Binding-site contacts:
Ligand atom O9 contacts residue ARG370 of chain 1.C at 2.9 Å (salt-bridge).
Ligand atom C5' contacts residue FAD1 of chain 1.T at 3.6 Å.
Ligand atom C6 contacts residue ARG370 of chain 1.C at 3.7 Å.
Ligand atom C6' contacts residue TRP576 of chain 1.C at 3.7 Å (hydrophobic).
Ligand atom O9 contacts residue TRP576 of chain 1.C at 3.6 Å.
Ligand atom C3 contacts residue ARG370 of chain 1.C at 3.6 Å.
Ligand atom O12 contacts residue PHE191 of chain 1.D at 3.6 Å.
Ligand atom C2 contacts residue ARG370 of chain 1.C at 3.6 Å.
Ligand atom N10 contacts residue LYS241 of chain 1.D at 3.4 Å (salt-bridge).
Ligand atom C6 contacts residue VAL181 of chain 1.D at 3.7 Å (hydrophobic).
Ligand atom C4 contacts residue ARG370 of chain 1.C at 3.6 Å.
Ligand atom N8 contacts residue LYS241 of chain 1.D at 3.2 Å (salt-bridge).
Ligand atom O11 contacts residue PRO182 of chain 1.D at 3.7 Å.
Ligand atom C7' contacts residue VAL573 of chain 1.C at 3.7 Å (hydrophobic).
Ligand atom C5 contacts residue ARG370 of chain 1.C at 3.7 Å.
Ligand atom C9 contacts residue TRP576 of chain 1.C at 3.5 Å (hydrophobic).
Ligand atom O11 contacts residue ALA107 of chain 1.D at 3.6 Å.
Ligand atom N1' contacts residue TRP576 of chain 1.C at 3.7 Å.
Ligand atom N5' contacts residue MET572 of chain 1.C at 3.7 Å.
Ligand atom C1 contacts residue ARG370 of chain 1.C at 3.7 Å.
Ligand atom C2 contacts residue PRO182 of chain 1.D at 3.7 Å (hydrophobic).
Ligand atom C5 contacts residue ASP369 of chain 1.C at 3.6 Å.
Ligand atom O4' contacts residue ARG370 of chain 1.C at 3.2 Å (salt-bridge).
Ligand atom C13 contacts residue ALA107 of chain 1.D at 3.7 Å (hydrophobic).
Ligand atom C6 contacts residue PHE191 of chain 1.D at 3.7 Å (hydrophobic).
Ligand atom C5' contacts residue MET344 of chain 1.C at 3.5 Å (hydrophobic).
Ligand atom C4' contacts residue ARG370 of chain 1.C at 3.6 Å.
Ligand atom C7' contacts residue MET572 of chain 1.C at 3.7 Å (hydrophobic).
Ligand atom N3' contacts residue ARG370 of chain 1.C at 3.1 Å (salt-bridge).
Ligand atom C4' contacts residue TRP576 of chain 1.C at 3.5 Å (hydrophobic).
Ligand atom N5' contacts residue TRP576 of chain 1.C at 3.4 Å (h-bond).
Ligand atom N1' contacts residue GLY106 of chain 1.D at 3.2 Å.
Ligand atom O7B contacts residue PRO182 of chain 1.D at 3.4 Å.
Ligand atom N3' contacts residue TRP576 of chain 1.C at 3.2 Å.
Ligand atom C13 contacts residue GLN192 of chain 1.D at 3.5 Å.
Ligand atom O4' contacts residue MET344 of chain 1.C at 3.6 Å (h-bond).
Ligand atom C2' contacts residue TRP576 of chain 1.C at 3.6 Å (hydrophobic).
Ligand atom C1 contacts residue PRO182 of chain 1.D at 3.7 Å (hydrophobic).
Ligand atom O7B contacts residue LYS241 of chain 1.D at 3.0 Å.
Ligand atom N10 contacts residue TRP576 of chain 1.C at 3.5 Å.

Sequence of chain 1.D:
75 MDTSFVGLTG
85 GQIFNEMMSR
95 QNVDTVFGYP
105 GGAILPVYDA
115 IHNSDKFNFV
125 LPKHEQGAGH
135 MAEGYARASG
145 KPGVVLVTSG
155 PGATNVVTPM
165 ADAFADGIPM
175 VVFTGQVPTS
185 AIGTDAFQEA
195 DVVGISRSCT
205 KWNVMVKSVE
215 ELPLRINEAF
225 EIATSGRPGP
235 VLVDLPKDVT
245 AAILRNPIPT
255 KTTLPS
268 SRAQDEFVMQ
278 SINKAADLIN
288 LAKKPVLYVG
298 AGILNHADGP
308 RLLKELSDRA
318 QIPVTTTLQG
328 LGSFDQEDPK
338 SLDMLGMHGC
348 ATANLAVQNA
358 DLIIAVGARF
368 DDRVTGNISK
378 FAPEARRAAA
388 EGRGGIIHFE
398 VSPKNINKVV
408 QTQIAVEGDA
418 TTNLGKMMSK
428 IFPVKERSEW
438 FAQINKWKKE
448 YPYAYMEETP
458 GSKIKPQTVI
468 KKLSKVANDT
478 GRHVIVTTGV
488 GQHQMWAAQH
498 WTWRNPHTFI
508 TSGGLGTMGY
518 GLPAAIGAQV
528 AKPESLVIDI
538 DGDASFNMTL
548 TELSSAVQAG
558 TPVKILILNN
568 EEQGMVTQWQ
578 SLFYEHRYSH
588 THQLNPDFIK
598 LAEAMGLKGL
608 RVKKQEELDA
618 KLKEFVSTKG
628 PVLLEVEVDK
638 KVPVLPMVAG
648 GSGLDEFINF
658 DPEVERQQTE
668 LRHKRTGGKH

Sequence of chain 1.C:
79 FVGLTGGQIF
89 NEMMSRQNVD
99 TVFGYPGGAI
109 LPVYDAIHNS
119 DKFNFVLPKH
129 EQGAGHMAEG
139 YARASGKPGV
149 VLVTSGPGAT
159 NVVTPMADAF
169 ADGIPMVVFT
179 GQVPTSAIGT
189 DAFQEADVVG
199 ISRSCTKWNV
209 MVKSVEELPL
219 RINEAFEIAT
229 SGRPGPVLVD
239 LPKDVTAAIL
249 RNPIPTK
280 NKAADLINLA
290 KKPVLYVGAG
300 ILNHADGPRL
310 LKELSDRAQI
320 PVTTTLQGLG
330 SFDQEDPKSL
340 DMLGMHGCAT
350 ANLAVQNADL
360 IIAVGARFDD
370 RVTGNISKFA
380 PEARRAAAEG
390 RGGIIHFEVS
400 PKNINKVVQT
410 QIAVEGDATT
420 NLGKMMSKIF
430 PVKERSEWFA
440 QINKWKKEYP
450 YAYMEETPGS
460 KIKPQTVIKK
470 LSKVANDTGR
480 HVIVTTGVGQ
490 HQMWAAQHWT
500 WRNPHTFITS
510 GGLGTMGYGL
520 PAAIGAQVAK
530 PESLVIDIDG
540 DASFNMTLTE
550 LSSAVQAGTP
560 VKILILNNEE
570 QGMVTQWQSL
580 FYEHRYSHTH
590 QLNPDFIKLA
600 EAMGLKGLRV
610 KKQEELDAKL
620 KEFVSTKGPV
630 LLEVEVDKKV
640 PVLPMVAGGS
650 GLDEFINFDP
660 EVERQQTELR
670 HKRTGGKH

The small molecule below binds the protein below.
Small molecule (SMILES): COC(=O)c1ccccc1S(=O)(=O)NC(=O)Nc1nc(C)nc(OC)n1